Binding-site contacts:
Ligand atom OAB contacts residue LEU84 of chain 1.A at 3.6 Å.
Ligand atom CAA contacts residue LEU133 of chain 1.A at 3.6 Å (hydrophobic).
Ligand atom NAK contacts residue TYR88 of chain 1.A at 3.9 Å.
Ligand atom CAF contacts residue ALA99 of chain 1.A at 4.0 Å (hydrophobic).
Ligand atom CAG contacts residue ALA99 of chain 1.A at 3.5 Å (hydrophobic).
Ligand atom OAC contacts residue ALA99 of chain 1.A at 3.5 Å.
Ligand atom CAG contacts residue PHE153 of chain 1.A at 4.2 Å (hydrophobic).
Ligand atom CAE contacts residue LEU121 of chain 1.A at 4.0 Å (hydrophobic).
Ligand atom CAG contacts residue LEU121 of chain 1.A at 4.3 Å (hydrophobic).
Ligand atom NAK contacts residue ALA99 of chain 1.A at 3.2 Å.
Ligand atom OAC contacts residue LEU84 of chain 1.A at 4.1 Å.
Ligand atom CAD contacts residue LEU84 of chain 1.A at 3.8 Å (hydrophobic).
Ligand atom CAA contacts residue MET102 of chain 1.A at 3.7 Å (hydrophobic).
Ligand atom OAB contacts residue TYR88 of chain 1.A at 3.4 Å.
Ligand atom OAB contacts residue ALA99 of chain 1.A at 3.8 Å.
Ligand atom OAB contacts residue ILE78 of chain 1.A at 3.3 Å.
Ligand atom CAD contacts residue VAL111 of chain 1.A at 4.0 Å (hydrophobic).
Ligand atom OAC contacts residue LEU91 of chain 1.A at 3.5 Å.
Ligand atom CAF contacts residue LEU84 of chain 1.A at 3.6 Å (hydrophobic).
Ligand atom OAC contacts residue VAL87 of chain 1.A at 3.6 Å.
Ligand atom SAH contacts residue VAL111 of chain 1.A at 3.8 Å.
Ligand atom SAH contacts residue LEU118 of chain 1.A at 4.2 Å.
Ligand atom CAI contacts residue LEU118 of chain 1.A at 3.5 Å (hydrophobic).
Ligand atom CAI contacts residue MET102 of chain 1.A at 4.3 Å (hydrophobic).
Ligand atom CAE contacts residue PHE153 of chain 1.A at 4.0 Å (hydrophobic).
Ligand atom CAD contacts residue LEU118 of chain 1.A at 3.8 Å (hydrophobic).
Ligand atom CAA contacts residue LEU118 of chain 1.A at 4.1 Å (hydrophobic).
Ligand atom NAK contacts residue LEU84 of chain 1.A at 4.1 Å.
Ligand atom CAG contacts residue LEU118 of chain 1.A at 3.4 Å (hydrophobic).
Ligand atom CAJ contacts residue LEU118 of chain 1.A at 3.8 Å (hydrophobic).
Ligand atom CAE contacts residue LEU118 of chain 1.A at 3.2 Å (hydrophobic).
Ligand atom CAD contacts residue VAL103 of chain 1.A at 4.1 Å (hydrophobic).
Ligand atom CAF contacts residue VAL103 of chain 1.A at 4.2 Å (hydrophobic).
Ligand atom CAA contacts residue PHE114 of chain 1.A at 3.5 Å (hydrophobic).
Ligand atom OAC contacts residue TYR88 of chain 1.A at 3.0 Å (h-bond).
Ligand atom SAH contacts residue MET102 of chain 1.A at 3.5 Å (h-bond).
Ligand atom CAA contacts residue SER117 of chain 1.A at 4.2 Å.
Ligand atom SAH contacts residue PHE114 of chain 1.A at 3.9 Å.
Ligand atom CAF contacts residue LEU118 of chain 1.A at 4.0 Å (hydrophobic).
Ligand atom CAJ contacts residue ALA99 of chain 1.A at 3.3 Å (hydrophobic).

Sequence of chain 1.A:
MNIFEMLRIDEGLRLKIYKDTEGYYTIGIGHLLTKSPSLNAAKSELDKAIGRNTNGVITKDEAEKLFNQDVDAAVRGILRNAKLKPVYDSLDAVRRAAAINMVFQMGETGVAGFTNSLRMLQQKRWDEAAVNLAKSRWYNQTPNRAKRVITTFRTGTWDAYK

A small-molecule ligand and the protein it binds are described below.
Small molecule (SMILES): CSc1ccc([N+](=O)[O-])cc1